Sequence of chain 1.B:
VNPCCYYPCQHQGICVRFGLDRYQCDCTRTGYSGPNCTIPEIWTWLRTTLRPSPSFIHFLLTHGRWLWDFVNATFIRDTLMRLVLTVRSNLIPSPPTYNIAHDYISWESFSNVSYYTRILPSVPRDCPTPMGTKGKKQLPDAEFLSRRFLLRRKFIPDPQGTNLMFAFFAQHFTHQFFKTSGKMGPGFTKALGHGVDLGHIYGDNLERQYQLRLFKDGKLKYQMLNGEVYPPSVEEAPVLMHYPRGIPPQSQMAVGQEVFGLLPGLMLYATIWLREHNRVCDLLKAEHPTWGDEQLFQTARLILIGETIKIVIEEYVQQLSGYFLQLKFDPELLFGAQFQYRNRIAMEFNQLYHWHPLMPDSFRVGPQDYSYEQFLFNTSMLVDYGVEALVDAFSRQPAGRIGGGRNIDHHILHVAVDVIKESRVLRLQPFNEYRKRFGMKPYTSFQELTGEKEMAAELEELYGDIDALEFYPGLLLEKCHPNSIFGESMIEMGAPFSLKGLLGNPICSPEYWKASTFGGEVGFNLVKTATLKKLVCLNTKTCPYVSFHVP

Binding-site contacts:
Ligand atom C4 contacts residue SER510 of chain 1.B at 3.7 Å.
Ligand atom C2 contacts residue LEU332 of chain 1.B at 4.2 Å (hydrophobic).
Ligand atom C1 contacts residue ALA507 of chain 1.B at 3.9 Å (hydrophobic).
Ligand atom C5 contacts residue PHE498 of chain 1.B at 4.2 Å (hydrophobic).
Ligand atom O2 contacts residue ALA507 of chain 1.B at 3.5 Å.
Ligand atom C7 contacts residue LEU339 of chain 1.B at 3.8 Å (hydrophobic).
Ligand atom C6 contacts residue TYR335 of chain 1.B at 3.5 Å (hydrophobic).
Ligand atom C10 contacts residue VAL329 of chain 1.B at 3.8 Å (hydrophobic).
Ligand atom O2 contacts residue LEU511 of chain 1.B at 3.8 Å.
Ligand atom C9 contacts residue SER333 of chain 1.B at 4.0 Å.
Ligand atom C5 contacts residue MET502 of chain 1.B at 3.5 Å (hydrophobic).
Ligand atom C9 contacts residue ILE503 of chain 1.B at 4.2 Å (hydrophobic).
Ligand atom C8 contacts residue VAL329 of chain 1.B at 3.6 Å (hydrophobic).
Ligand atom C4 contacts residue TYR365 of chain 1.B at 3.9 Å (hydrophobic).
Ligand atom C13 contacts residue VAL329 of chain 1.B at 3.5 Å (hydrophobic).
Ligand atom C4 contacts residue GLY506 of chain 1.B at 4.0 Å.
Ligand atom C11 contacts residue VAL329 of chain 1.B at 3.7 Å (hydrophobic).
Ligand atom C9 contacts residue VAL329 of chain 1.B at 3.7 Å (hydrophobic).
Ligand atom C13 contacts residue ALA507 of chain 1.B at 3.6 Å (hydrophobic).
Ligand atom C3 contacts residue SER510 of chain 1.B at 4.1 Å.
Ligand atom C7 contacts residue VAL329 of chain 1.B at 4.1 Å (hydrophobic).
Ligand atom C1 contacts residue ARG100 of chain 1.B at 3.5 Å.
Ligand atom C13 contacts residue LEU511 of chain 1.B at 4.2 Å (hydrophobic).
Ligand atom C12 contacts residue VAL329 of chain 1.B at 3.5 Å (hydrophobic).
Ligand atom C4 contacts residue TRP367 of chain 1.B at 4.1 Å (hydrophobic).
Ligand atom C12 contacts residue ALA507 of chain 1.B at 3.7 Å (hydrophobic).
Ligand atom C7 contacts residue TYR335 of chain 1.B at 4.1 Å (hydrophobic).
Ligand atom C5 contacts residue GLY506 of chain 1.B at 4.2 Å.
Ligand atom C1 contacts residue TYR335 of chain 1.B at 3.7 Å (hydrophobic).
Ligand atom C1 contacts residue VAL96 of chain 1.B at 4.1 Å (hydrophobic).
Ligand atom C8 contacts residue ALA507 of chain 1.B at 4.1 Å (hydrophobic).
Ligand atom C3 contacts residue GLY506 of chain 1.B at 3.9 Å.
Ligand atom C3 contacts residue ALA507 of chain 1.B at 4.0 Å (hydrophobic).
Ligand atom O2 contacts residue ARG100 of chain 1.B at 2.7 Å (salt-bridge).
Ligand atom O2 contacts residue VAL96 of chain 1.B at 3.5 Å.
Ligand atom C7 contacts residue VAL96 of chain 1.B at 3.7 Å (hydrophobic).
Ligand atom O1 contacts residue TYR335 of chain 1.B at 2.6 Å (h-bond).
Ligand atom O1 contacts residue ILE503 of chain 1.B at 3.7 Å.
Ligand atom C12 contacts residue SER510 of chain 1.B at 4.0 Å.
Ligand atom O1 contacts residue ARG100 of chain 1.B at 2.7 Å (salt-bridge).

A small-molecule ligand and the protein it binds are described below.
Small molecule (SMILES): CC(C)Cc1ccc([C@H](C)C(=O)O)cc1